Binding-site contacts:
Ligand atom C2 contacts residue GLU45 of chain 1.A at 3.3 Å.
Ligand atom O3 contacts residue TRP63 of chain 1.A at 3.1 Å (h-bond).
Ligand atom C1 contacts residue TYR156 of chain 1.A at 3.5 Å (hydrophobic).
Ligand atom O3 contacts residue GLU45 of chain 1.A at 2.6 Å (salt-bridge).
Ligand atom O2 contacts residue ARG67 of chain 1.A at 2.9 Å (salt-bridge).
Ligand atom C3 contacts residue TRP63 of chain 1.A at 3.6 Å (hydrophobic).
Ligand atom O1 contacts residue LYS16 of chain 1.A at 3.2 Å (salt-bridge).
Ligand atom C1 contacts residue GLU45 of chain 1.A at 3.4 Å.
Ligand atom O5 contacts residue TYR156 of chain 1.A at 3.2 Å.
Ligand atom C1 contacts residue GLU46 of chain 1.A at 3.1 Å.
Ligand atom C2 contacts residue GLU112 of chain 1.A at 3.4 Å.
Ligand atom O3 contacts residue ARG67 of chain 1.A at 2.8 Å (salt-bridge).
Ligand atom O6 contacts residue TYR156 of chain 1.A at 3.1 Å (h-bond).
Ligand atom O5 contacts residue TRP341 of chain 1.A at 3.3 Å.
Ligand atom O2 contacts residue TRP231 of chain 1.A at 3.7 Å.
Ligand atom O2 contacts residue ASP66 of chain 1.A at 2.7 Å (salt-bridge).
Ligand atom O3 contacts residue TYR342 of chain 1.A at 3.4 Å (h-bond).
Ligand atom O6 contacts residue PRO155 of chain 1.A at 3.3 Å.
Ligand atom C3 contacts residue GLU45 of chain 1.A at 3.2 Å.
Ligand atom O6 contacts residue ARG345 of chain 1.A at 3.5 Å.
Ligand atom C2 contacts residue ASP66 of chain 1.A at 3.4 Å.
Ligand atom O6 contacts residue GLU154 of chain 1.A at 2.8 Å (salt-bridge).
Ligand atom O2 contacts residue GLU112 of chain 1.A at 2.6 Å (salt-bridge).
Ligand atom O3 contacts residue ALA64 of chain 1.A at 3.6 Å.
Ligand atom C6 contacts residue GLU154 of chain 1.A at 3.5 Å.
Ligand atom C2 contacts residue TRP231 of chain 1.A at 3.6 Å (hydrophobic).
Ligand atom O5 contacts residue GLU46 of chain 1.A at 3.2 Å (salt-bridge).
Ligand atom O2 contacts residue TRP63 of chain 1.A at 3.6 Å (h-bond).
Ligand atom O1 contacts residue ASP15 of chain 1.A at 2.7 Å (salt-bridge).
Ligand atom C1 contacts residue TRP341 of chain 1.A at 3.6 Å (hydrophobic).
Ligand atom O3 contacts residue ASP66 of chain 1.A at 2.6 Å (salt-bridge).
Ligand atom C3 contacts residue ASP66 of chain 1.A at 3.5 Å.
Ligand atom O3 contacts residue LYS43 of chain 1.A at 3.6 Å.
Ligand atom O5 contacts residue TYR342 of chain 1.A at 3.2 Å.
Ligand atom O2 contacts residue GLU45 of chain 1.A at 2.5 Å (salt-bridge).
Ligand atom C1 contacts residue ASP15 of chain 1.A at 3.4 Å.
Ligand atom O2 contacts residue LYS16 of chain 1.A at 2.9 Å (salt-bridge).
Ligand atom O3 contacts residue GLU112 of chain 1.A at 3.6 Å.
Ligand atom O4 contacts residue GLU45 of chain 1.A at 3.5 Å (salt-bridge).
Ligand atom O2 contacts residue ALA64 of chain 1.A at 3.4 Å.

Sequence of chain 1.A:
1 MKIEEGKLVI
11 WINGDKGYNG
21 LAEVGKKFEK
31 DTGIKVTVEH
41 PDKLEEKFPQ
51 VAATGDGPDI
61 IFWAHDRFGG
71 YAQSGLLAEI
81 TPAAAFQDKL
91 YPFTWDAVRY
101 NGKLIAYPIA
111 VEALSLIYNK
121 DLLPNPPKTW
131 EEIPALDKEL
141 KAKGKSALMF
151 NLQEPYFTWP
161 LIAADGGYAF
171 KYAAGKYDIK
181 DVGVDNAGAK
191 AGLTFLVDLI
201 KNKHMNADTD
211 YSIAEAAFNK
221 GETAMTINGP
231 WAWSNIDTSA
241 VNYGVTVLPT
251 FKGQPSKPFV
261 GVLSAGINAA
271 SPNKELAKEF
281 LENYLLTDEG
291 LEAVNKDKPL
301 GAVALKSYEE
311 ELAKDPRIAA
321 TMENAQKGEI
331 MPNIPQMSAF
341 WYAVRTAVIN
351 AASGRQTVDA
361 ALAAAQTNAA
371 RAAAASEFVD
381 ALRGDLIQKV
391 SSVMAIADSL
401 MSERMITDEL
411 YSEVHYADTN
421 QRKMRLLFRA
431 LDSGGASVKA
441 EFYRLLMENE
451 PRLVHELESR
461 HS

This protein binds this small molecule.
Small molecule (SMILES): OC[C@H]1O[C@H](O[C@H]2[C@H](O)[C@@H](O)[C@@H](O[C@H]3[C@H](O)[C@@H](O)[C@@H](O[C@H]4[C@H](O)[C@@H](O)[C@@H](O)O[C@@H]4CO)O[C@@H]3CO)O[C@@H]2CO)[C@H](O)[C@@H](O)[C@@H]1O